Sequence of chain 1.A:
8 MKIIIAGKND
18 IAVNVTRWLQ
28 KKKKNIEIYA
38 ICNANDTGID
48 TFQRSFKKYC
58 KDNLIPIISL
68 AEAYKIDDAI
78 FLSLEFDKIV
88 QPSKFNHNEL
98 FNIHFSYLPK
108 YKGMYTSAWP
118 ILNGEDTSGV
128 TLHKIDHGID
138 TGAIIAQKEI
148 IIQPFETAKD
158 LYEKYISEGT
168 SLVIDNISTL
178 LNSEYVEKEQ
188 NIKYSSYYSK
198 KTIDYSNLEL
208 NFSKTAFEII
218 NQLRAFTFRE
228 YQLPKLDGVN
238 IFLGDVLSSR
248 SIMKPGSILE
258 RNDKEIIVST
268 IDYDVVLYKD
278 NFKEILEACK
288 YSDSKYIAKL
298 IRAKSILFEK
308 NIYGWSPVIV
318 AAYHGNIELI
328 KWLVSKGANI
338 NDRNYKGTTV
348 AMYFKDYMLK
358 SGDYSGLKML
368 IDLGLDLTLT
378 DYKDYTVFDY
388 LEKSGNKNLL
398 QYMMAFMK

This protein binds this small molecule.
Small molecule (SMILES): Cc1cn([C@H]2C[C@H](O)[C@@H](CO[P](=O)(O)O[P](=O)(O)O[C@H]3O[C@H](C)[C@@H](O)[C@H](N)[C@H]3O)O2)c(=O)[nH]c1=O

Binding-site contacts:
Ligand atom C5 contacts residue TYR320 of chain 1.A at 3.6 Å (hydrophobic).
Ligand atom O1B contacts residue LYS343 of chain 1.A at 3.1 Å (salt-bridge).
Ligand atom N3Q contacts residue TYR387 of chain 1.A at 3.7 Å.
Ligand atom N1 contacts residue TYR320 of chain 1.A at 3.5 Å.
Ligand atom C6Q contacts residue TYR350 of chain 1.A at 3.8 Å (hydrophobic).
Ligand atom C5M contacts residue TYR350 of chain 1.A at 3.7 Å (hydrophobic).
Ligand atom O2B contacts residue THR345 of chain 1.A at 2.5 Å (h-bond).
Ligand atom N3 contacts residue TYR320 of chain 1.A at 3.6 Å.
Ligand atom O4Q contacts residue ASP353 of chain 1.A at 3.1 Å (salt-bridge).
Ligand atom PB contacts residue THR345 of chain 1.A at 3.4 Å.
Ligand atom O2Q contacts residue LYS380 of chain 1.A at 3.5 Å (salt-bridge).
Ligand atom PA contacts residue TRP312 of chain 1.A at 3.8 Å.
Ligand atom O2B contacts residue ASN341 of chain 1.A at 3.1 Å (h-bond).
Ligand atom C5 contacts residue TRP312 of chain 1.A at 3.8 Å (hydrophobic).
Ligand atom O2A contacts residue ASN341 of chain 1.A at 3.2 Å (h-bond).
Ligand atom O4' contacts residue TRP312 of chain 1.A at 3.8 Å.
Ligand atom C2 contacts residue TYR320 of chain 1.A at 3.4 Å (hydrophobic).
Ligand atom O3A contacts residue TYR350 of chain 1.A at 3.7 Å.
Ligand atom C5M contacts residue ILE316 of chain 1.A at 3.7 Å (hydrophobic).
Ligand atom O3B contacts residue THR345 of chain 1.A at 3.2 Å (h-bond).
Ligand atom C2' contacts residue TYR320 of chain 1.A at 3.4 Å (hydrophobic).
Ligand atom C6Q contacts residue ASP353 of chain 1.A at 3.6 Å.
Ligand atom C6Q contacts residue TYR320 of chain 1.A at 3.8 Å (hydrophobic).
Ligand atom O4Q contacts residue MET349 of chain 1.A at 2.8 Å (h-bond).
Ligand atom O5' contacts residue TRP312 of chain 1.A at 3.6 Å.
Ligand atom C4 contacts residue TYR320 of chain 1.A at 3.5 Å (hydrophobic).
Ligand atom O2 contacts residue TYR320 of chain 1.A at 3.7 Å.
Ligand atom O1A contacts residue LYS343 of chain 1.A at 3.1 Å (salt-bridge).
Ligand atom O2A contacts residue TYR350 of chain 1.A at 2.5 Å (h-bond).
Ligand atom O4 contacts residue HIS321 of chain 1.A at 3.2 Å.
Ligand atom C5M contacts residue TRP312 of chain 1.A at 3.8 Å (hydrophobic).
Ligand atom O4 contacts residue VAL317 of chain 1.A at 3.6 Å.
Ligand atom O2B contacts residue LYS343 of chain 1.A at 3.4 Å.
Ligand atom C6 contacts residue TRP312 of chain 1.A at 3.6 Å (hydrophobic).
Ligand atom O2A contacts residue TRP312 of chain 1.A at 2.7 Å (h-bond).
Ligand atom C4Q contacts residue ASP353 of chain 1.A at 3.6 Å.
Ligand atom C5M contacts residue TYR320 of chain 1.A at 3.8 Å (hydrophobic).
Ligand atom PA contacts residue TYR350 of chain 1.A at 3.7 Å.
Ligand atom PA contacts residue ASN341 of chain 1.A at 3.8 Å.
Ligand atom C6 contacts residue TYR320 of chain 1.A at 3.7 Å (hydrophobic).